Binding-site contacts:
Ligand atom C26 contacts residue GLN28 of chain 1.A at 3.9 Å.
Ligand atom N14 contacts residue MET94 of chain 1.A at 2.5 Å (h-bond).
Ligand atom N14 contacts residue TYR93 of chain 1.A at 3.6 Å.
Ligand atom C13 contacts residue GLY97 of chain 1.A at 3.5 Å.
Ligand atom C17 contacts residue MET94 of chain 1.A at 3.9 Å (hydrophobic).
Ligand atom C23 contacts residue VAL34 of chain 1.A at 3.5 Å (hydrophobic).
Ligand atom C17 contacts residue ALA46 of chain 1.A at 3.5 Å (hydrophobic).
Ligand atom C31 contacts residue CYS30 of chain 1.A at 1.8 Å (hydrophobic).
Ligand atom N16 contacts residue MET94 of chain 1.A at 3.0 Å (h-bond).
Ligand atom C31 contacts residue ASP157 of chain 1.A at 3.5 Å.
Ligand atom C13 contacts residue MET94 of chain 1.A at 3.1 Å (hydrophobic).
Ligand atom C22 contacts residue VAL34 of chain 1.A at 3.7 Å (hydrophobic).
Ligand atom C24 contacts residue GLY27 of chain 1.A at 3.8 Å.
Ligand atom C18 contacts residue LEU146 of chain 1.A at 3.4 Å (hydrophobic).
Ligand atom C10 contacts residue SER95 of chain 1.A at 3.3 Å.
Ligand atom C12 contacts residue GLY97 of chain 1.A at 3.5 Å.
Ligand atom C17 contacts residue GLU92 of chain 1.A at 3.4 Å.
Ligand atom C09 contacts residue SER95 of chain 1.A at 3.5 Å.
Ligand atom C25 contacts residue GLN28 of chain 1.A at 3.3 Å.
Ligand atom C18 contacts residue ALA46 of chain 1.A at 3.8 Å (hydrophobic).
Ligand atom N21 contacts residue VAL34 of chain 1.A at 3.7 Å.
Ligand atom C30 contacts residue ALA156 of chain 1.A at 3.7 Å (hydrophobic).
Ligand atom C10 contacts residue GLY97 of chain 1.A at 3.6 Å.
Ligand atom C17 contacts residue LEU146 of chain 1.A at 3.7 Å (hydrophobic).
Ligand atom C31 contacts residue ALA156 of chain 1.A at 3.7 Å (hydrophobic).
Ligand atom C13 contacts residue LEU26 of chain 1.A at 3.8 Å (hydrophobic).
Ligand atom CL19 contacts residue THR91 of chain 1.A at 3.4 Å.
Ligand atom O32 contacts residue CYS30 of chain 1.A at 3.2 Å.
Ligand atom CL19 contacts residue LEU146 of chain 1.A at 3.5 Å.
Ligand atom C29 contacts residue CYS30 of chain 1.A at 3.2 Å (hydrophobic).
Ligand atom C11 contacts residue GLY97 of chain 1.A at 3.7 Å.
Ligand atom C15 contacts residue MET94 of chain 1.A at 3.5 Å (hydrophobic).
Ligand atom C10 contacts residue MET94 of chain 1.A at 3.1 Å (hydrophobic).
Ligand atom C20 contacts residue LEU146 of chain 1.A at 3.8 Å (hydrophobic).
Ligand atom N28 contacts residue LEU146 of chain 1.A at 3.5 Å.
Ligand atom N16 contacts residue TYR93 of chain 1.A at 3.8 Å.
Ligand atom N14 contacts residue LEU26 of chain 1.A at 3.7 Å.
Ligand atom C10 contacts residue TYR93 of chain 1.A at 3.7 Å (hydrophobic).
Ligand atom C09 contacts residue GLY97 of chain 1.A at 3.8 Å.
Ligand atom C30 contacts residue CYS30 of chain 1.A at 3.1 Å (hydrophobic).

Sequence of chain 1.A:
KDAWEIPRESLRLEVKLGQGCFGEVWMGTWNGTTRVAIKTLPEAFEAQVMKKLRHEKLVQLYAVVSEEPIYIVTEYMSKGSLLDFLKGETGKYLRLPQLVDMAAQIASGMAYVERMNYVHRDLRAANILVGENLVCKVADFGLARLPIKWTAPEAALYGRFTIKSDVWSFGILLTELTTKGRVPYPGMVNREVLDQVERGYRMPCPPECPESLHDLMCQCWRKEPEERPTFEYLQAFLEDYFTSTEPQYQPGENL

A small-molecule ligand and the protein it binds are described below.
Small molecule (SMILES): CCC(=O)Nc1ccccc1Nc1nc(Nc2ccc(N3CCN(C)CC3)cc2)ncc1Cl